Sequence of chain 2.A:
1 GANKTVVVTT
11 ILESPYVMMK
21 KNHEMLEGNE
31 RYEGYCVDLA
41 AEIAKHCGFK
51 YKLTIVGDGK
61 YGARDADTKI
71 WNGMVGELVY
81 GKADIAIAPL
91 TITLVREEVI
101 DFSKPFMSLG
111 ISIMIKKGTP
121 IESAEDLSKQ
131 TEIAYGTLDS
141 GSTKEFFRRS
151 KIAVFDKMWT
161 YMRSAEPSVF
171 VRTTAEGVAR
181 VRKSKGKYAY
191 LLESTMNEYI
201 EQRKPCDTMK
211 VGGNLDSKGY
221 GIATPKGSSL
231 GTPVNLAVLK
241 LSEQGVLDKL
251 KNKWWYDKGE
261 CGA

Sequence of chain 1.A:
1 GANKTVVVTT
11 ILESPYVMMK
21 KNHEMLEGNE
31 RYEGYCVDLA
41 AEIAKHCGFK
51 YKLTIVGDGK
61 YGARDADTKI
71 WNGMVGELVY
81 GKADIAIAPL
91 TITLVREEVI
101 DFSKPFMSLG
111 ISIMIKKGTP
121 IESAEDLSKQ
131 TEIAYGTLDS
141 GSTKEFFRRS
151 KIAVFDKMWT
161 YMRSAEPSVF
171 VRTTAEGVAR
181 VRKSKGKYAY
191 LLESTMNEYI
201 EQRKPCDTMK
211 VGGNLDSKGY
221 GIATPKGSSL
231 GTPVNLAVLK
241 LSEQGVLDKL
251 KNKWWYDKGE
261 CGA

The small molecule below binds the protein below.
Small molecule (SMILES): CNCc1cn(CC(=O)Nc2sc3c(c2C(N)=O)CCCC3)nc1C(C)(C)C

Binding-site contacts:
Ligand atom C26 contacts residue SER217 of chain 1.A at 3.1 Å.
Ligand atom C13 contacts residue O261 of chain 2.C at 1.1 Å.
Ligand atom C21 contacts residue O261 of chain 2.C at 0.9 Å.
Ligand atom N7 contacts residue GLY219 of chain 1.A at 3.2 Å (h-bond).
Ligand atom C9 contacts residue LYS218 of chain 1.A at 3.1 Å.
Ligand atom O23 contacts residue SO41 of chain 1.H at 2.2 Å (h-bond).
Ligand atom C5 contacts residue O261 of chain 2.C at 1.4 Å.
Ligand atom C16 contacts residue O261 of chain 2.C at 0.8 Å.
Ligand atom C19 contacts residue O261 of chain 2.C at 1.6 Å.
Ligand atom S14 contacts residue O261 of chain 2.C at 0.3 Å (h-bond).
Ligand atom O11 contacts residue O261 of chain 2.C at 0.5 Å.
Ligand atom C3 contacts residue O261 of chain 2.C at 0.8 Å.
Ligand atom N27 contacts residue O261 of chain 2.C at 1.1 Å (h-bond).
Ligand atom C4 contacts residue O261 of chain 2.C at 1.2 Å.
Ligand atom O23 contacts residue O261 of chain 2.C at 2.4 Å (h-bond).
Ligand atom C5 contacts residue PRO105 of chain 2.A at 3.2 Å (hydrophobic).
Ligand atom C6 contacts residue O261 of chain 2.C at 0.8 Å.
Ligand atom N7 contacts residue LYS218 of chain 1.A at 3.2 Å.
Ligand atom C22 contacts residue O261 of chain 2.C at 1.4 Å.
Ligand atom N7 contacts residue O261 of chain 2.C at 0.3 Å (h-bond).
Ligand atom N24 contacts residue SO41 of chain 1.H at 2.5 Å (h-bond).
Ligand atom C18 contacts residue O261 of chain 2.C at 1.4 Å.
Ligand atom C26 contacts residue O261 of chain 2.C at 1.6 Å.
Ligand atom C17 contacts residue O261 of chain 2.C at 0.8 Å.
Ligand atom C28 contacts residue LEU247 of chain 2.A at 3.2 Å (hydrophobic).
Ligand atom N27 contacts residue PRO105 of chain 2.A at 2.6 Å (h-bond).
Ligand atom N8 contacts residue O261 of chain 2.C at 1.3 Å.
Ligand atom N8 contacts residue LYS218 of chain 1.A at 3.1 Å (salt-bridge).
Ligand atom C25 contacts residue O261 of chain 2.C at 1.1 Å.
Ligand atom C2 contacts residue O261 of chain 2.C at 0.6 Å.
Ligand atom C1 contacts residue O261 of chain 2.C at 0.9 Å.
Ligand atom C15 contacts residue O261 of chain 2.C at 0.6 Å.
Ligand atom C28 contacts residue O261 of chain 2.C at 1.6 Å.
Ligand atom N24 contacts residue O261 of chain 2.C at 1.1 Å (h-bond).
Ligand atom C9 contacts residue O261 of chain 2.C at 1.6 Å.
Ligand atom C28 contacts residue PRO105 of chain 2.A at 3.1 Å (hydrophobic).
Ligand atom C10 contacts residue O261 of chain 2.C at 0.5 Å.
Ligand atom C22 contacts residue SO41 of chain 1.H at 2.8 Å.
Ligand atom C20 contacts residue O261 of chain 2.C at 1.2 Å.
Ligand atom N12 contacts residue O261 of chain 2.C at 1.2 Å (h-bond).